Sequence of chain 1.A:
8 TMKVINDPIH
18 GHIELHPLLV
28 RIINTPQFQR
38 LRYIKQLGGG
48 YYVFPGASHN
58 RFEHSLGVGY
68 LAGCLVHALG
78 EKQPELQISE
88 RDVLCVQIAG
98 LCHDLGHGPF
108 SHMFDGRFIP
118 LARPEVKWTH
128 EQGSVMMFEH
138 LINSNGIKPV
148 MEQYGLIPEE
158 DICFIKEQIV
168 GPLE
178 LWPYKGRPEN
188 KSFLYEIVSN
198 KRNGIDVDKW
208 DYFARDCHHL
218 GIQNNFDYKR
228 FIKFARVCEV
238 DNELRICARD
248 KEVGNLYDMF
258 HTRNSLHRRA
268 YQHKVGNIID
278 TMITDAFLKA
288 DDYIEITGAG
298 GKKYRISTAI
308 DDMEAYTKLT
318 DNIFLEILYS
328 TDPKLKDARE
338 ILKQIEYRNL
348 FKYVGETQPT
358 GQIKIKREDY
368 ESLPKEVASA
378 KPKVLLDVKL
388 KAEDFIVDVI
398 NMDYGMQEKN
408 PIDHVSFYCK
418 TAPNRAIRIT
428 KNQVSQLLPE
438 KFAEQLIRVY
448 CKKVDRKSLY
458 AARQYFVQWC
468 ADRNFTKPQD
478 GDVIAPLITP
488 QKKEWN

Sequence of chain 1.B:
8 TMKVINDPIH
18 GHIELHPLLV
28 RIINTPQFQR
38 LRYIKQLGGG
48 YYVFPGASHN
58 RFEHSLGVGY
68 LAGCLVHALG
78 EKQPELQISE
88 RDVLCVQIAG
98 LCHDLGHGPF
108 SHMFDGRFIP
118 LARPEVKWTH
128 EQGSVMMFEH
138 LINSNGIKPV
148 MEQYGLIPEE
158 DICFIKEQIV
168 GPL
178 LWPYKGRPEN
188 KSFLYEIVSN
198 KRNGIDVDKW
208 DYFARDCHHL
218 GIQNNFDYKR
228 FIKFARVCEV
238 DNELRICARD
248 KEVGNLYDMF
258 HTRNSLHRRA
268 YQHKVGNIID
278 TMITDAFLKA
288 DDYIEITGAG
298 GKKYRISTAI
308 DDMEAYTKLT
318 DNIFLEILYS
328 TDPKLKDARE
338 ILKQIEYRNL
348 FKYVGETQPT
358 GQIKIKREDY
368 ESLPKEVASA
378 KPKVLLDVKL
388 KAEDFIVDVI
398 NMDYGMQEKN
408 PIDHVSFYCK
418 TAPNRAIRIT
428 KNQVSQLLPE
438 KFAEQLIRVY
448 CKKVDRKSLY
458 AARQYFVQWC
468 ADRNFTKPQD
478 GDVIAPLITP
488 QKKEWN

This small molecule binds to this protein.
Small molecule (SMILES): Nc1nc2c(ncn2[C@H]2C[C@H](O)[C@@H](CO[P](=O)(O)N[P](=O)(O)OP(=O)(O)O)O2)c(=O)[nH]1

Binding-site contacts:
Ligand atom O3' contacts residue VAL50 of chain 1.A at 2.8 Å (h-bond).
Ligand atom N3 contacts residue ASN13 of chain 1.B at 3.0 Å (h-bond).
Ligand atom O2G contacts residue LYS271 of chain 1.A at 3.4 Å (salt-bridge).
Ligand atom PB contacts residue LYS271 of chain 1.A at 3.4 Å.
Ligand atom O2G contacts residue ARG246 of chain 1.D at 2.5 Å (salt-bridge).
Ligand atom O1G contacts residue CZF1 of chain 1.DA at 2.6 Å (h-bond).
Ligand atom O1G contacts residue MG1 of chain 1.BA at 2.4 Å.
Ligand atom O6 contacts residue ASN252 of chain 1.D at 3.0 Å (h-bond).
Ligand atom O2B contacts residue CZF1 of chain 1.DA at 3.4 Å.
Ligand atom C5' contacts residue CZF1 of chain 1.DA at 3.3 Å.
Ligand atom O2B contacts residue HIS270 of chain 1.A at 3.2 Å (h-bond).
Ligand atom O3B contacts residue LYS271 of chain 1.A at 2.8 Å (salt-bridge).
Ligand atom C4' contacts residue CZF1 of chain 1.DA at 3.4 Å.
Ligand atom C1' contacts residue PHE51 of chain 1.A at 3.4 Å (hydrophobic).
Ligand atom C5 contacts residue ARG227 of chain 1.D at 3.3 Å.
Ligand atom N2 contacts residue ASN13 of chain 1.B at 3.0 Å (h-bond).
Ligand atom O3B contacts residue CZF1 of chain 1.DA at 3.5 Å (h-bond).
Ligand atom O2A contacts residue ARG227 of chain 1.D at 2.7 Å (salt-bridge).
Ligand atom O4' contacts residue ARG227 of chain 1.D at 3.2 Å (salt-bridge).
Ligand atom N3A contacts residue LYS248 of chain 1.D at 3.2 Å (salt-bridge).
Ligand atom C2' contacts residue PHE51 of chain 1.A at 3.4 Å (hydrophobic).
Ligand atom PB contacts residue MG1 of chain 1.BA at 3.5 Å.
Ligand atom O1B contacts residue MG1 of chain 1.BA at 2.1 Å.
Ligand atom O3G contacts residue ARG246 of chain 1.D at 2.5 Å (salt-bridge).
Ligand atom PB contacts residue CZF1 of chain 1.DA at 3.4 Å.
Ligand atom O3G contacts residue LYS248 of chain 1.D at 3.1 Å (salt-bridge).
Ligand atom O3' contacts residue ASN13 of chain 1.B at 2.9 Å (h-bond).
Ligand atom O1B contacts residue CZF1 of chain 1.DA at 2.4 Å (h-bond).
Ligand atom C3' contacts residue VAL50 of chain 1.A at 3.2 Å (hydrophobic).
Ligand atom O1G contacts residue LYS417 of chain 1.D at 2.9 Å (salt-bridge).
Ligand atom N9 contacts residue ARG227 of chain 1.D at 3.4 Å (salt-bridge).
Ligand atom C3' contacts residue CZF1 of chain 1.DA at 3.5 Å.
Ligand atom C4 contacts residue ARG227 of chain 1.D at 3.2 Å.
Ligand atom O1A contacts residue HIS270 of chain 1.A at 2.8 Å (h-bond).
Ligand atom N7 contacts residue ARG227 of chain 1.D at 3.4 Å (salt-bridge).
Ligand atom O6 contacts residue ARG266 of chain 1.A at 3.3 Å.
Ligand atom PG contacts residue MG1 of chain 1.BA at 3.3 Å.
Ligand atom O2B contacts residue LYS271 of chain 1.A at 2.6 Å (salt-bridge).
Ligand atom O2A contacts residue LYS248 of chain 1.D at 3.0 Å (salt-bridge).
Ligand atom PG contacts residue ARG246 of chain 1.D at 3.4 Å.

Sequence of chain 1.D:
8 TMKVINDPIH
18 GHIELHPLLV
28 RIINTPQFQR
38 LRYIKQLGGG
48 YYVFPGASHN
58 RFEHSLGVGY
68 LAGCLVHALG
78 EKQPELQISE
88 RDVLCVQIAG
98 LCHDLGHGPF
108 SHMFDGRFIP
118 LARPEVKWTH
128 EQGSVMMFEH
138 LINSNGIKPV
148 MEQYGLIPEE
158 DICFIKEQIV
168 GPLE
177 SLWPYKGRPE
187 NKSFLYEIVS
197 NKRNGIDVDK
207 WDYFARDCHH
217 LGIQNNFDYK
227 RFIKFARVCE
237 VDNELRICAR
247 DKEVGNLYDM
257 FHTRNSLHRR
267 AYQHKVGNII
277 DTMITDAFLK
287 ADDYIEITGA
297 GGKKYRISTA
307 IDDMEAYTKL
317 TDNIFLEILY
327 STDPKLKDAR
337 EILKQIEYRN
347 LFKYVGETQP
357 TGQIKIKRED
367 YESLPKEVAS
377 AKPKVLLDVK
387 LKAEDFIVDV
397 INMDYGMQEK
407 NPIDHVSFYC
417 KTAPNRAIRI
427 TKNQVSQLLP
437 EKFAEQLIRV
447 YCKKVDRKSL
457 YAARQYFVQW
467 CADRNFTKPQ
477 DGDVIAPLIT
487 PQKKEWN